The protein below binds the small molecule below.
Small molecule (SMILES): C[C@@]1(c2cc(NC(=O)c3ccc(Cl)cn3)ccc2F)C[C@@H]2C[C@@H]2C(N)=N1

Sequence of chain 1.A:
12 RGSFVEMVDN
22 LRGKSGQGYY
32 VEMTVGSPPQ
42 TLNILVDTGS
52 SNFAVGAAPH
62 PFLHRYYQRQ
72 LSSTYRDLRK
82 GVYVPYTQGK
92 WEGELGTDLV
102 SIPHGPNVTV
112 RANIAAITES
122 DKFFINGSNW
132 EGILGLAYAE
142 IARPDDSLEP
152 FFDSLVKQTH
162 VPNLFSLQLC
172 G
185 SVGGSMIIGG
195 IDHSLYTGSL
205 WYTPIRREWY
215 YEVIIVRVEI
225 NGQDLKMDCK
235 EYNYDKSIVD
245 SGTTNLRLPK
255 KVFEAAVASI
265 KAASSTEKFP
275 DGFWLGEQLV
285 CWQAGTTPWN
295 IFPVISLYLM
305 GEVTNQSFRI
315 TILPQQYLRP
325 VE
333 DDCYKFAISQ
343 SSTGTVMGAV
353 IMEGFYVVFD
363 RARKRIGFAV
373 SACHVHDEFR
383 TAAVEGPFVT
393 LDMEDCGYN

Binding-site contacts:
Ligand atom O16 contacts residue ILE126 of chain 1.A at 3.6 Å.
Ligand atom F23 contacts residue TYR87 of chain 1.A at 3.3 Å.
Ligand atom C21 contacts residue THR248 of chain 1.A at 3.5 Å.
Ligand atom CL contacts residue THR248 of chain 1.A at 3.6 Å.
Ligand atom N11 contacts residue GLY246 of chain 1.A at 2.9 Å (h-bond).
Ligand atom C24 contacts residue TYR87 of chain 1.A at 3.4 Å (hydrophobic).
Ligand atom C25 contacts residue GLY27 of chain 1.A at 3.5 Å.
Ligand atom N1 contacts residue ASP48 of chain 1.A at 2.8 Å (salt-bridge).
Ligand atom C9 contacts residue TYR87 of chain 1.A at 3.7 Å (hydrophobic).
Ligand atom O16 contacts residue TRP131 of chain 1.A at 3.9 Å.
Ligand atom C18 contacts residue GLY29 of chain 1.A at 3.8 Å.
Ligand atom C5 contacts residue ASP244 of chain 1.A at 3.8 Å.
Ligand atom N17 contacts residue ASP48 of chain 1.A at 2.7 Å (salt-bridge).
Ligand atom C8 contacts residue GLY246 of chain 1.A at 3.7 Å.
Ligand atom N17 contacts residue GLY246 of chain 1.A at 3.7 Å.
Ligand atom N17 contacts residue ASP244 of chain 1.A at 2.8 Å (salt-bridge).
Ligand atom C14 contacts residue GLY246 of chain 1.A at 3.3 Å.
Ligand atom C18 contacts residue GLY27 of chain 1.A at 3.7 Å.
Ligand atom C24 contacts residue ASP48 of chain 1.A at 3.5 Å.
Ligand atom C20 contacts residue GLY246 of chain 1.A at 3.4 Å.
Ligand atom C13 contacts residue ILE134 of chain 1.A at 3.8 Å (hydrophobic).
Ligand atom N10 contacts residue GLY246 of chain 1.A at 3.0 Å (h-bond).
Ligand atom F23 contacts residue PHE124 of chain 1.A at 3.2 Å.
Ligand atom N11 contacts residue LEU46 of chain 1.A at 3.6 Å.
Ligand atom C20 contacts residue THR247 of chain 1.A at 3.7 Å.
Ligand atom CL contacts residue ALA351 of chain 1.A at 3.5 Å.
Ligand atom C18 contacts residue GLN28 of chain 1.A at 3.8 Å.
Ligand atom N10 contacts residue THR247 of chain 1.A at 3.9 Å.
Ligand atom C13 contacts residue PHE124 of chain 1.A at 3.8 Å (hydrophobic).
Ligand atom C20 contacts residue SER245 of chain 1.A at 3.3 Å.
Ligand atom C25 contacts residue GLN28 of chain 1.A at 3.7 Å.
Ligand atom CL contacts residue GLY29 of chain 1.A at 3.7 Å.
Ligand atom C21 contacts residue GLY29 of chain 1.A at 3.3 Å.
Ligand atom C15 contacts residue GLY246 of chain 1.A at 3.6 Å.
Ligand atom C2 contacts residue ASP48 of chain 1.A at 3.7 Å.
Ligand atom C12 contacts residue GLY246 of chain 1.A at 3.6 Å.
Ligand atom C5 contacts residue ASP48 of chain 1.A at 3.5 Å.
Ligand atom C20 contacts residue GLY29 of chain 1.A at 3.6 Å.
Ligand atom C25 contacts residue THR248 of chain 1.A at 3.1 Å.
Ligand atom C25 contacts residue GLY29 of chain 1.A at 3.3 Å.